Binding-site contacts:
Ligand atom C7 contacts residue ASN15 of chain 1.C at 3.6 Å.
Ligand atom C2 contacts residue ASN15 of chain 1.C at 2.5 Å.
Ligand atom O7 contacts residue GLY11 of chain 1.C at 3.4 Å.
Ligand atom C5 contacts residue ASN15 of chain 1.C at 3.6 Å.
Ligand atom O7 contacts residue ASN15 of chain 1.C at 3.9 Å.
Ligand atom C1 contacts residue ASN15 of chain 1.C at 1.4 Å.
Ligand atom C4 contacts residue ASN15 of chain 1.C at 4.1 Å.
Ligand atom C8 contacts residue PHE10 of chain 1.C at 4.0 Å (hydrophobic).
Ligand atom C8 contacts residue GLY11 of chain 1.C at 4.2 Å.
Ligand atom C7 contacts residue GLY11 of chain 1.C at 4.0 Å.
Ligand atom C8 contacts residue PHE14 of chain 1.C at 3.7 Å (hydrophobic).
Ligand atom O5 contacts residue ASN15 of chain 1.C at 2.3 Å (h-bond).
Ligand atom C3 contacts residue ASN15 of chain 1.C at 3.8 Å.
Ligand atom N2 contacts residue ASN15 of chain 1.C at 3.0 Å (h-bond).
Ligand atom C7 contacts residue PHE10 of chain 1.C at 4.4 Å (hydrophobic).
Ligand atom O6 contacts residue ASN15 of chain 1.C at 4.5 Å.
Ligand atom O7 contacts residue PHE10 of chain 1.C at 4.1 Å.

Sequence of chain 1.C:
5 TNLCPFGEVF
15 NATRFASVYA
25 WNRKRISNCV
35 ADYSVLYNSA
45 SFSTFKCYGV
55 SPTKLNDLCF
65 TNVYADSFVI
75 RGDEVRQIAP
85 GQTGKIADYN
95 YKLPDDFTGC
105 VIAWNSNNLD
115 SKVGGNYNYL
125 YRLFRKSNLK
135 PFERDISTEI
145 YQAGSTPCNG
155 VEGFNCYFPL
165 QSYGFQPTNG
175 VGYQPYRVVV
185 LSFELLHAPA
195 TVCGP

A protein and the small-molecule ligand that binds it are described below.
Small molecule (SMILES): CC(=O)N[C@@H]1[C@@H](O)[C@H](O)[C@@H](CO)O[C@H]1O